Sequence of chain 1.A:
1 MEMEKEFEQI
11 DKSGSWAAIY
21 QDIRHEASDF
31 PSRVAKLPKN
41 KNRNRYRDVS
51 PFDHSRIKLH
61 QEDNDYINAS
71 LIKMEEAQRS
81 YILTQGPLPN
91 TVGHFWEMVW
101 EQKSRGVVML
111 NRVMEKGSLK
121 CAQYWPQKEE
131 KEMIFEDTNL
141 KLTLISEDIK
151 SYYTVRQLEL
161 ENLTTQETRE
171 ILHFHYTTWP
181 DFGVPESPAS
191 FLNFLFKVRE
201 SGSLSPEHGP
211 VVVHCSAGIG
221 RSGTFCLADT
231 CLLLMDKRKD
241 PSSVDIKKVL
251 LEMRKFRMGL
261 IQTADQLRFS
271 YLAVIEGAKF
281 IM

Binding-site contacts:
Ligand atom O contacts residue VAL155 of chain 1.A at 3.7 Å.
Ligand atom C6 contacts residue GLN157 of chain 1.A at 4.5 Å.
Ligand atom C1 contacts residue VAL155 of chain 1.A at 3.6 Å (hydrophobic).
Ligand atom C contacts residue VAL155 of chain 1.A at 3.4 Å (hydrophobic).
Ligand atom C6 contacts residue LEU172 of chain 1.A at 3.6 Å (hydrophobic).
Ligand atom N contacts residue ARG105 of chain 1.A at 4.0 Å.
Ligand atom C5 contacts residue LEU172 of chain 1.A at 4.2 Å (hydrophobic).
Ligand atom O1 contacts residue LEU172 of chain 1.A at 3.2 Å.
Ligand atom O1 contacts residue VAL155 of chain 1.A at 4.0 Å.
Ligand atom O1 contacts residue GLN157 of chain 1.A at 3.6 Å.
Ligand atom N contacts residue SER201 of chain 1.A at 4.3 Å.
Ligand atom C7 contacts residue LEU172 of chain 1.A at 3.8 Å (hydrophobic).

The protein below binds the small molecule below.
Small molecule (SMILES): CC(=O)c1ccc(N)cc1O